This small molecule binds to this protein.
Small molecule (SMILES): CC(=O)N[C@@H]1[C@@H](O)[C@H](O)[C@@H](CO)O[C@H]1O

Sequence of chain 3.A:
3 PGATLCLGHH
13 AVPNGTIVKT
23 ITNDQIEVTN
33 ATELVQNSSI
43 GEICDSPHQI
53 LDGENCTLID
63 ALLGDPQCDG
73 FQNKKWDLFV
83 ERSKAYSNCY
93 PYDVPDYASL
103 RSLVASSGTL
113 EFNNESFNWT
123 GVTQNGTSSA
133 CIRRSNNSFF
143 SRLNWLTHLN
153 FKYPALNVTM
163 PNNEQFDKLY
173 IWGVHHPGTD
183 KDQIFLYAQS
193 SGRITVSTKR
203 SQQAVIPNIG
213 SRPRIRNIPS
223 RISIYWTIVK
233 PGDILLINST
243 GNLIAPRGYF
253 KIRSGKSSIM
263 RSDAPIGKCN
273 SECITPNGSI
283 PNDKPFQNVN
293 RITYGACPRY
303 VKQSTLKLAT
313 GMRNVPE

Binding-site contacts:
Ligand atom C1 contacts residue ARG249 of chain 3.A at 4.2 Å.
Ligand atom O5 contacts residue ARG249 of chain 3.A at 4.3 Å.
Ligand atom C7 contacts residue ASN127 of chain 3.A at 3.2 Å.
Ligand atom C2 contacts residue ASN127 of chain 3.A at 2.3 Å.
Ligand atom C5 contacts residue ARG249 of chain 3.A at 4.4 Å.
Ligand atom O7 contacts residue ASN127 of chain 3.A at 3.0 Å (h-bond).
Ligand atom O5 contacts residue ASN127 of chain 3.A at 2.4 Å (h-bond).
Ligand atom C4 contacts residue ASN127 of chain 3.A at 4.1 Å.
Ligand atom N2 contacts residue ASN127 of chain 3.A at 2.8 Å (h-bond).
Ligand atom C8 contacts residue GLN126 of chain 3.A at 3.9 Å.
Ligand atom C8 contacts residue ASN127 of chain 3.A at 4.4 Å.
Ligand atom C1 contacts residue ASN127 of chain 3.A at 1.4 Å.
Ligand atom C5 contacts residue ASN127 of chain 3.A at 3.6 Å.
Ligand atom C3 contacts residue ASN127 of chain 3.A at 3.7 Å.